Sequence of chain 2.A:
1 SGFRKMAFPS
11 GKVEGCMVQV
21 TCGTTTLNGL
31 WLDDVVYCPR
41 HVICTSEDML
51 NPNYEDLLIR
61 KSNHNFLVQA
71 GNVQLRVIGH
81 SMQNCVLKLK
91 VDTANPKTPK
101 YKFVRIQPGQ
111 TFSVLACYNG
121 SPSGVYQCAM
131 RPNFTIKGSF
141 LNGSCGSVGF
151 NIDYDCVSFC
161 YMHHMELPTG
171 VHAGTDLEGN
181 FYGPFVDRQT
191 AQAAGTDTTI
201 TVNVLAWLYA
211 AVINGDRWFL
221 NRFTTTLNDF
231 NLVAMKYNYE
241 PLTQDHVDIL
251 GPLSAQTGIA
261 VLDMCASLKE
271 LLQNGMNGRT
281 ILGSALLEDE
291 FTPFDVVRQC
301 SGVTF

Sequence of chain 1.A:
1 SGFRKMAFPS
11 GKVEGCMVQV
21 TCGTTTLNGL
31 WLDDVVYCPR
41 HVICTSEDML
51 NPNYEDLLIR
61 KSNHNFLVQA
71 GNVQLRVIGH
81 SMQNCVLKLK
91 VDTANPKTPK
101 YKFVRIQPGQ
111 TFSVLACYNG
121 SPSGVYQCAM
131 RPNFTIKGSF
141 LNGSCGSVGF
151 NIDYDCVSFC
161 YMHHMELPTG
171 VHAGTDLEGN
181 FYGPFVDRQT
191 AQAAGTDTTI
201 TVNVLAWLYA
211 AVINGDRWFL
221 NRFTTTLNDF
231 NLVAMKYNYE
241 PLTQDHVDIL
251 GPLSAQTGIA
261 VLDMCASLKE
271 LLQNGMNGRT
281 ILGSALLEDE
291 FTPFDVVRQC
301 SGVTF

Binding-site contacts:
Ligand atom O1 contacts residue HIS172 of chain 2.A at 3.4 Å.
Ligand atom C10 contacts residue HIS164 of chain 2.A at 3.4 Å.
Ligand atom N2 contacts residue CYS145 of chain 2.A at 3.0 Å (h-bond).
Ligand atom O3 contacts residue GLU166 of chain 2.A at 3.0 Å (salt-bridge).
Ligand atom N1 contacts residue GLU166 of chain 2.A at 3.2 Å (salt-bridge).
Ligand atom N2 contacts residue HIS164 of chain 2.A at 2.7 Å (h-bond).
Ligand atom O1 contacts residue PHE140 of chain 2.A at 3.4 Å.
Ligand atom C4 contacts residue HIS163 of chain 2.A at 3.6 Å.
Ligand atom F3 contacts residue GLU166 of chain 2.A at 3.4 Å.
Ligand atom C16 contacts residue GLU166 of chain 2.A at 3.6 Å.
Ligand atom C3 contacts residue CYS145 of chain 2.A at 2.6 Å (hydrophobic).
Ligand atom F2 contacts residue LEU167 of chain 2.A at 3.5 Å.
Ligand atom C4 contacts residue CYS145 of chain 2.A at 3.2 Å (hydrophobic).
Ligand atom O1 contacts residue GLU166 of chain 2.A at 3.4 Å.
Ligand atom C9 contacts residue HIS164 of chain 2.A at 3.5 Å.
Ligand atom O4 contacts residue GLN189 of chain 2.A at 3.3 Å.
Ligand atom F1 contacts residue THR190 of chain 2.A at 3.0 Å.
Ligand atom C1 contacts residue CYS145 of chain 2.A at 2.5 Å (hydrophobic).
Ligand atom C17 contacts residue GLU166 of chain 2.A at 3.3 Å.
Ligand atom C8 contacts residue HIS163 of chain 2.A at 3.6 Å.
Ligand atom C2 contacts residue HIS164 of chain 2.A at 3.7 Å.
Ligand atom F2 contacts residue GLU166 of chain 2.A at 2.5 Å.
Ligand atom C8 contacts residue GLU166 of chain 2.A at 3.6 Å.
Ligand atom C24 contacts residue HIS41 of chain 2.A at 3.2 Å.
Ligand atom F1 contacts residue MET165 of chain 2.A at 3.2 Å.
Ligand atom C23 contacts residue ASP187 of chain 2.A at 3.4 Å.
Ligand atom N1 contacts residue PHE140 of chain 2.A at 3.2 Å (h-bond).
Ligand atom C2 contacts residue CYS145 of chain 2.A at 1.5 Å (hydrophobic).
Ligand atom C23 contacts residue ARG188 of chain 2.A at 3.3 Å.
Ligand atom F1 contacts residue GLN192 of chain 2.A at 3.4 Å.
Ligand atom F2 contacts residue MET165 of chain 2.A at 2.9 Å.
Ligand atom C13 contacts residue GLN189 of chain 2.A at 3.7 Å.
Ligand atom C17 contacts residue MET165 of chain 2.A at 3.5 Å (hydrophobic).
Ligand atom C1 contacts residue GLY143 of chain 2.A at 3.6 Å.
Ligand atom O3 contacts residue MET165 of chain 2.A at 3.3 Å.
Ligand atom C6 contacts residue ASN142 of chain 2.A at 3.4 Å.
Ligand atom C24 contacts residue TYR54 of chain 2.A at 3.5 Å (hydrophobic).
Ligand atom C21 contacts residue GLU166 of chain 2.A at 3.4 Å.
Ligand atom O1 contacts residue HIS163 of chain 2.A at 2.6 Å (h-bond).
Ligand atom N4 contacts residue GLU166 of chain 2.A at 2.9 Å (salt-bridge).

This protein binds this small molecule.
Small molecule (SMILES): C=C[C@H](C[C@@H]1CCNC1=O)NC(=O)[C@@H]1[C@@H]2[C@H](CN1C(=O)[C@@H](NC(=O)C(F)(F)F)C(C)(C)C)C2(C)C